Binding-site contacts:
Ligand atom C8 contacts residue THR194 of chain 1.I at 3.6 Å.
Ligand atom O3 contacts residue ASN196 of chain 1.I at 3.9 Å.
Ligand atom C4 contacts residue ASN196 of chain 1.I at 3.5 Å.
Ligand atom C1 contacts residue ASN196 of chain 1.I at 1.6 Å.
Ligand atom O7 contacts residue THR198 of chain 1.I at 4.4 Å.
Ligand atom C8 contacts residue ASN196 of chain 1.I at 3.7 Å.
Ligand atom C6 contacts residue ASN196 of chain 1.I at 4.2 Å.
Ligand atom C3 contacts residue ASN196 of chain 1.I at 3.3 Å.
Ligand atom O7 contacts residue ASN196 of chain 1.I at 3.2 Å (h-bond).
Ligand atom C5 contacts residue ASN196 of chain 1.I at 3.2 Å.
Ligand atom C2 contacts residue ASN196 of chain 1.I at 2.0 Å.
Ligand atom C7 contacts residue ASN196 of chain 1.I at 3.2 Å.
Ligand atom O5 contacts residue ASN196 of chain 1.I at 2.1 Å (h-bond).
Ligand atom N2 contacts residue ASN196 of chain 1.I at 2.9 Å (h-bond).

The protein below binds the small molecule below.
Small molecule (SMILES): CC(=O)N[C@@H]1[C@@H](O)[C@H](O)[C@@H](CO)O[C@H]1O

Sequence of chain 1.I:
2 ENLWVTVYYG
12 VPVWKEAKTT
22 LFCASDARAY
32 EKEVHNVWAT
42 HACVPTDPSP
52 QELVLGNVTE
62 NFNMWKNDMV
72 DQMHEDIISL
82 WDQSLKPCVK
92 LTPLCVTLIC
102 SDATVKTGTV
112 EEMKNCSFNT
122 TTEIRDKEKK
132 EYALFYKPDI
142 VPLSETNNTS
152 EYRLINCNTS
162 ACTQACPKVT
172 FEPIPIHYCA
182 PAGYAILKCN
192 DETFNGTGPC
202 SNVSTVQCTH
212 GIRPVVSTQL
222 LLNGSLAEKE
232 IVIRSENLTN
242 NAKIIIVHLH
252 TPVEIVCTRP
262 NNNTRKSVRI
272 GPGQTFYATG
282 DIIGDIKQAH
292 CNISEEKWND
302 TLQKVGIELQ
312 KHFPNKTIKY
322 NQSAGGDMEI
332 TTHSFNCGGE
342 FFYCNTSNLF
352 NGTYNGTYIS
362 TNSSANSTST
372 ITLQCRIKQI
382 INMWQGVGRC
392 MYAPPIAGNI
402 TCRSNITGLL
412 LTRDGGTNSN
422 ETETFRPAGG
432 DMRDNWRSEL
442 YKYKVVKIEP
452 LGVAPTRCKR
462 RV